Sequence of chain 1.B:
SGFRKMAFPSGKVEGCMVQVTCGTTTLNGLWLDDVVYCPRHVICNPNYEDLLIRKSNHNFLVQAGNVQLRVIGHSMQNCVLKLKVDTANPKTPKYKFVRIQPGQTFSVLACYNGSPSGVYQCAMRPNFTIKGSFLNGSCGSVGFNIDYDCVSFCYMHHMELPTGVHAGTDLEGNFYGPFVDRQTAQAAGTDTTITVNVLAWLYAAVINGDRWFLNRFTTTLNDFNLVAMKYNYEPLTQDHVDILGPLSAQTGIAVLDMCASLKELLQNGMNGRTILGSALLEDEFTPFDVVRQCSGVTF

This small molecule binds to this protein.
Small molecule (SMILES): Cn1ncc2cncc(NC(=O)[C@@H]3CN(S(=O)(=O)CC4(C#N)CC4)Cc4ccc(Cl)cc43)c21

Sequence of chain 1.A:
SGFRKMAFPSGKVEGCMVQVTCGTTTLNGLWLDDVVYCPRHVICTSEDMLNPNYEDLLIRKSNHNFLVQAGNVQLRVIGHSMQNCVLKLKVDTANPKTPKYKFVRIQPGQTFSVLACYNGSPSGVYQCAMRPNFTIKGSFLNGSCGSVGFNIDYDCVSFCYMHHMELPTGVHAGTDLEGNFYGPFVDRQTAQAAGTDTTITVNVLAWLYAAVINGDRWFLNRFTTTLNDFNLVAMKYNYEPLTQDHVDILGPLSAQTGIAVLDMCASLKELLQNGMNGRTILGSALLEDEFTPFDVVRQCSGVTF

Binding-site contacts:
Ligand atom N2 contacts residue GLU166 of chain 1.A at 3.8 Å.
Ligand atom C1 contacts residue GLU166 of chain 1.A at 3.7 Å.
Ligand atom C12 contacts residue MET165 of chain 1.A at 3.6 Å (hydrophobic).
Ligand atom N5 contacts residue LEU167 of chain 1.A at 3.7 Å.
Ligand atom C13 contacts residue MET49 of chain 1.A at 3.6 Å (hydrophobic).
Ligand atom C17 contacts residue GLU166 of chain 1.A at 3.9 Å.
Ligand atom C4 contacts residue GLU166 of chain 1.A at 3.7 Å.
Ligand atom O2 contacts residue GLN189 of chain 1.A at 2.9 Å (h-bond).
Ligand atom CL contacts residue HIS41 of chain 1.A at 3.5 Å.
Ligand atom C16 contacts residue GLU166 of chain 1.A at 3.6 Å.
Ligand atom C3 contacts residue GLU166 of chain 1.A at 3.7 Å.
Ligand atom C12 contacts residue ARG188 of chain 1.A at 3.8 Å.
Ligand atom O contacts residue GLU166 of chain 1.A at 3.1 Å (salt-bridge).
Ligand atom CL contacts residue ASP187 of chain 1.A at 3.4 Å.
Ligand atom CL contacts residue HIS164 of chain 1.A at 3.7 Å.
Ligand atom C3 contacts residue PHE140 of chain 1.A at 3.8 Å (hydrophobic).
Ligand atom C2 contacts residue LEU141 of chain 1.A at 3.7 Å (hydrophobic).
Ligand atom C12 contacts residue MET49 of chain 1.A at 3.6 Å (hydrophobic).
Ligand atom C contacts residue ASN142 of chain 1.A at 3.5 Å.
Ligand atom C1 contacts residue PHE140 of chain 1.A at 3.7 Å (hydrophobic).
Ligand atom C4 contacts residue CYS145 of chain 1.A at 3.5 Å (hydrophobic).
Ligand atom N2 contacts residue HIS163 of chain 1.A at 2.5 Å (h-bond).
Ligand atom C4 contacts residue HIS163 of chain 1.A at 3.4 Å.
Ligand atom O contacts residue MET165 of chain 1.A at 3.4 Å.
Ligand atom C4 contacts residue MET165 of chain 1.A at 3.8 Å (hydrophobic).
Ligand atom CL contacts residue MET165 of chain 1.A at 3.8 Å.
Ligand atom C13 contacts residue MET165 of chain 1.A at 3.5 Å (hydrophobic).
Ligand atom C3 contacts residue LEU141 of chain 1.A at 3.8 Å (hydrophobic).
Ligand atom C1 contacts residue LEU141 of chain 1.A at 3.5 Å (hydrophobic).
Ligand atom C19 contacts residue GLU166 of chain 1.A at 3.4 Å.
Ligand atom C1 contacts residue ASN142 of chain 1.A at 3.6 Å.
Ligand atom C3 contacts residue HIS163 of chain 1.A at 3.4 Å.
Ligand atom N1 contacts residue ASN142 of chain 1.A at 3.6 Å.
Ligand atom C20 contacts residue GLU166 of chain 1.A at 3.4 Å.
Ligand atom N5 contacts residue PRO168 of chain 1.A at 3.8 Å.
Ligand atom C2 contacts residue GLU166 of chain 1.A at 3.8 Å.
Ligand atom C9 contacts residue GLN189 of chain 1.A at 3.7 Å.
Ligand atom C14 contacts residue MET165 of chain 1.A at 3.6 Å (hydrophobic).
Ligand atom C14 contacts residue HIS164 of chain 1.A at 3.5 Å.
Ligand atom N5 contacts residue GLU166 of chain 1.A at 3.5 Å (salt-bridge).